Sequence of chain 1.B:
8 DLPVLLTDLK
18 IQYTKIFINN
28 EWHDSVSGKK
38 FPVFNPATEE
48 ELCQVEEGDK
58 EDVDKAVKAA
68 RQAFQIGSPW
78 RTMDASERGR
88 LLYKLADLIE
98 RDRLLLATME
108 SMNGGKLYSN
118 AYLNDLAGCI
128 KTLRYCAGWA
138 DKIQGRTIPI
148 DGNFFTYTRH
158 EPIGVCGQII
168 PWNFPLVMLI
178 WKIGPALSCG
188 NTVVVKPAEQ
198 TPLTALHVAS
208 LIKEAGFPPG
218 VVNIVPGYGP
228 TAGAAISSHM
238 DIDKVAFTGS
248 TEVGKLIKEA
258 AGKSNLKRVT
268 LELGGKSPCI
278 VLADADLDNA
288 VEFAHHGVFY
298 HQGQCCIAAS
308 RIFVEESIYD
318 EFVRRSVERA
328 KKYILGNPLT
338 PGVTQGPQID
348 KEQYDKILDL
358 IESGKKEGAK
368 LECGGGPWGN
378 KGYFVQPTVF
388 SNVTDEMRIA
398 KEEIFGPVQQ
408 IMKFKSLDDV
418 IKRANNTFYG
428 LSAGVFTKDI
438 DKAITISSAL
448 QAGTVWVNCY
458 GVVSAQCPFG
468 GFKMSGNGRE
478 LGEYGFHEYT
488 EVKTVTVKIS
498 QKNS

Binding-site contacts:
Ligand atom C16 contacts residue ILE254 of chain 1.B at 4.0 Å (hydrophobic).
Ligand atom C9 contacts residue GLY226 of chain 1.B at 3.5 Å.
Ligand atom O7 contacts residue VAL250 of chain 1.B at 3.6 Å.
Ligand atom N11 contacts residue PRO227 of chain 1.B at 4.0 Å.
Ligand atom O17 contacts residue GLY230 of chain 1.B at 3.4 Å.
Ligand atom O17 contacts residue ILE166 of chain 1.B at 3.6 Å.
Ligand atom C8 contacts residue ILE254 of chain 1.B at 4.3 Å (hydrophobic).
Ligand atom C6 contacts residue PRO227 of chain 1.B at 3.9 Å (hydrophobic).
Ligand atom C2 contacts residue GLY226 of chain 1.B at 3.5 Å.
Ligand atom C2 contacts residue PRO227 of chain 1.B at 3.8 Å (hydrophobic).
Ligand atom C6 contacts residue VAL250 of chain 1.B at 4.1 Å (hydrophobic).
Ligand atom C1 contacts residue PRO227 of chain 1.B at 3.9 Å (hydrophobic).
Ligand atom C9 contacts residue VAL250 of chain 1.B at 4.0 Å (hydrophobic).
Ligand atom C16 contacts residue ALA231 of chain 1.B at 3.6 Å (hydrophobic).
Ligand atom O7 contacts residue PRO227 of chain 1.B at 4.0 Å.
Ligand atom C10 contacts residue VAL250 of chain 1.B at 4.0 Å (hydrophobic).
Ligand atom C8 contacts residue ALA231 of chain 1.B at 4.2 Å (hydrophobic).
Ligand atom C1 contacts residue VAL250 of chain 1.B at 3.9 Å (hydrophobic).
Ligand atom C8 contacts residue GLY230 of chain 1.B at 3.8 Å.
Ligand atom C9 contacts residue ILE254 of chain 1.B at 3.5 Å (hydrophobic).
Ligand atom O17 contacts residue PHE244 of chain 1.B at 4.3 Å.
Ligand atom C12 contacts residue VAL250 of chain 1.B at 4.0 Å (hydrophobic).
Ligand atom C10 contacts residue GLY226 of chain 1.B at 3.9 Å.
Ligand atom C9 contacts residue GLY230 of chain 1.B at 3.5 Å.
Ligand atom C10 contacts residue GLY230 of chain 1.B at 4.2 Å.
Ligand atom C3 contacts residue GLY226 of chain 1.B at 3.9 Å.
Ligand atom C9 contacts residue ALA231 of chain 1.B at 3.5 Å (hydrophobic).
Ligand atom C16 contacts residue SER234 of chain 1.B at 3.7 Å.
Ligand atom C1 contacts residue GLY226 of chain 1.B at 3.9 Å.
Ligand atom C10 contacts residue ILE254 of chain 1.B at 4.0 Å (hydrophobic).
Ligand atom C5 contacts residue LEU253 of chain 1.B at 3.7 Å (hydrophobic).
Ligand atom O7 contacts residue GLY226 of chain 1.B at 3.1 Å.
Ligand atom C4 contacts residue LEU253 of chain 1.B at 3.8 Å (hydrophobic).
Ligand atom C10 contacts residue ALA231 of chain 1.B at 3.9 Å (hydrophobic).
Ligand atom C8 contacts residue GLY226 of chain 1.B at 3.2 Å.
Ligand atom C8 contacts residue VAL250 of chain 1.B at 3.9 Å (hydrophobic).
Ligand atom C3 contacts residue VAL250 of chain 1.B at 3.7 Å (hydrophobic).
Ligand atom C2 contacts residue VAL250 of chain 1.B at 3.5 Å (hydrophobic).
Ligand atom C14 contacts residue PRO227 of chain 1.B at 3.7 Å (hydrophobic).
Ligand atom O17 contacts residue GLY226 of chain 1.B at 3.7 Å.

A small-molecule ligand and the protein it binds are described below.
Small molecule (SMILES): CCN(CC)c1ccc2c(C)cc(=O)oc2c1